The small molecule below binds the protein below.
Small molecule (SMILES): Nc1nc2[nH]cc(CCc3ccccc3)c2c(=O)[nH]1

Binding-site contacts:
Ligand atom CAP contacts residue NAP1 of chain 1.G at 3.5 Å.
Ligand atom CAQ contacts residue NAP1 of chain 1.G at 3.2 Å.
Ligand atom CAH contacts residue TYR194 of chain 1.B at 3.9 Å (hydrophobic).
Ligand atom CAF contacts residue PHE117 of chain 1.B at 3.6 Å (hydrophobic).
Ligand atom CAD contacts residue PHE117 of chain 1.B at 3.9 Å (hydrophobic).
Ligand atom NAL contacts residue PHE117 of chain 1.B at 3.5 Å.
Ligand atom CAI contacts residue NAP1 of chain 1.G at 3.4 Å.
Ligand atom CAE contacts residue MET233 of chain 1.B at 3.6 Å (hydrophobic).
Ligand atom NAL contacts residue ASP181 of chain 1.B at 3.9 Å.
Ligand atom NAA contacts residue NAP1 of chain 1.G at 3.0 Å (h-bond).
Ligand atom OAB contacts residue NAP1 of chain 1.G at 3.2 Å (h-bond).
Ligand atom CAE contacts residue TRP241 of chain 1.B at 3.3 Å (hydrophobic).
Ligand atom CAH contacts residue PHE117 of chain 1.B at 3.7 Å (hydrophobic).
Ligand atom NAA contacts residue SER115 of chain 1.B at 3.0 Å (h-bond).
Ligand atom CAO contacts residue SER115 of chain 1.B at 3.9 Å.
Ligand atom CAD contacts residue TRP241 of chain 1.B at 4.2 Å (hydrophobic).
Ligand atom NAK contacts residue SER115 of chain 1.B at 4.0 Å.
Ligand atom CAS contacts residue PHE117 of chain 1.B at 3.8 Å (hydrophobic).
Ligand atom CAO contacts residue PHE117 of chain 1.B at 3.4 Å (hydrophobic).
Ligand atom CAR contacts residue NAP1 of chain 1.G at 3.8 Å.
Ligand atom CAR contacts residue PHE117 of chain 1.B at 3.5 Å (hydrophobic).
Ligand atom NAL contacts residue TYR194 of chain 1.B at 2.7 Å (h-bond).
Ligand atom CAJ contacts residue NAP1 of chain 1.G at 3.4 Å.
Ligand atom NAK contacts residue NAP1 of chain 1.G at 3.0 Å (h-bond).
Ligand atom CAC contacts residue TRP241 of chain 1.B at 3.5 Å (hydrophobic).
Ligand atom CAO contacts residue NAP1 of chain 1.G at 3.2 Å.
Ligand atom CAR contacts residue TYR194 of chain 1.B at 3.4 Å (hydrophobic).
Ligand atom NAM contacts residue NAP1 of chain 1.G at 2.6 Å (h-bond).
Ligand atom CAS contacts residue NAP1 of chain 1.G at 3.7 Å.
Ligand atom CAD contacts residue CYS188 of chain 1.B at 3.4 Å (hydrophobic).
Ligand atom CAH contacts residue NAP1 of chain 1.G at 3.2 Å.
Ligand atom NAK contacts residue TYR194 of chain 1.B at 3.5 Å (h-bond).
Ligand atom NAL contacts residue NAP1 of chain 1.G at 3.5 Å.
Ligand atom NAK contacts residue PHE117 of chain 1.B at 3.5 Å.
Ligand atom OAB contacts residue ARG34 of chain 1.B at 3.2 Å (salt-bridge).
Ligand atom CAP contacts residue PHE117 of chain 1.B at 3.8 Å (hydrophobic).
Ligand atom NAM contacts residue PHE117 of chain 1.B at 3.9 Å.
Ligand atom CAG contacts residue LEU229 of chain 1.B at 3.6 Å (hydrophobic).
Ligand atom CAQ contacts residue PHE117 of chain 1.B at 3.9 Å (hydrophobic).
Ligand atom NAA contacts residue PHE117 of chain 1.B at 3.5 Å.

Sequence of chain 1.B:
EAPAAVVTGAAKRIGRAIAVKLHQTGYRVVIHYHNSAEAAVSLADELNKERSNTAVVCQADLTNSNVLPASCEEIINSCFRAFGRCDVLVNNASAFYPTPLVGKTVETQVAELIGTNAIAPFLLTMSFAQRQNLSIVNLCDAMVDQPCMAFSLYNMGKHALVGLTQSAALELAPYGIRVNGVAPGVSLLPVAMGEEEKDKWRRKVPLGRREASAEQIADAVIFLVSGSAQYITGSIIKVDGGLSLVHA